Binding-site contacts:
Ligand atom BR1 contacts residue GLY38 of chain 1.A at 3.7 Å.
Ligand atom N11 contacts residue ASP73 of chain 1.A at 2.9 Å (salt-bridge).
Ligand atom C09 contacts residue THR75 of chain 1.A at 3.6 Å.
Ligand atom BR1 contacts residue LEU39 of chain 1.A at 3.7 Å.
Ligand atom C07 contacts residue THR75 of chain 1.A at 3.2 Å.
Ligand atom C14 contacts residue TYR93 of chain 1.A at 3.7 Å (hydrophobic).
Ligand atom C08 contacts residue ASP73 of chain 1.A at 3.4 Å.
Ligand atom C09 contacts residue TYR56 of chain 1.A at 3.8 Å (hydrophobic).
Ligand atom C09 contacts residue SER129 of chain 1.A at 3.5 Å.
Ligand atom N11 contacts residue THR75 of chain 1.A at 3.4 Å (h-bond).
Ligand atom O17 contacts residue TRP60 of chain 1.A at 3.0 Å (h-bond).
Ligand atom C09 contacts residue ASP73 of chain 1.A at 3.6 Å.
Ligand atom S15 contacts residue TRP60 of chain 1.A at 4.0 Å.
Ligand atom O17 contacts residue TYR56 of chain 1.A at 3.6 Å.
Ligand atom C13 contacts residue TRP88 of chain 1.A at 3.7 Å (hydrophobic).
Ligand atom O10 contacts residue TYR56 of chain 1.A at 2.7 Å (h-bond).
Ligand atom C12 contacts residue TRP88 of chain 1.A at 3.9 Å (hydrophobic).
Ligand atom C20 contacts residue GLY126 of chain 1.A at 3.6 Å.
Ligand atom C06 contacts residue ALA127 of chain 1.A at 3.4 Å (hydrophobic).
Ligand atom S15 contacts residue ALA105 of chain 1.A at 3.8 Å.
Ligand atom C13 contacts residue ASP73 of chain 1.A at 3.9 Å.
Ligand atom C07 contacts residue THR115 of chain 1.A at 3.8 Å.
Ligand atom C08 contacts residue THR75 of chain 1.A at 3.3 Å.
Ligand atom C12 contacts residue ASP73 of chain 1.A at 3.8 Å.
Ligand atom C14 contacts residue TRP88 of chain 1.A at 3.9 Å (hydrophobic).
Ligand atom C04 contacts residue ALA127 of chain 1.A at 3.6 Å (hydrophobic).
Ligand atom C07 contacts residue ALA127 of chain 1.A at 3.9 Å (hydrophobic).
Ligand atom BR1 contacts residue LEU40 of chain 1.A at 4.0 Å.
Ligand atom O10 contacts residue SER129 of chain 1.A at 2.7 Å (h-bond).
Ligand atom C08 contacts residue SER129 of chain 1.A at 4.0 Å.
Ligand atom S15 contacts residue PHE101 of chain 1.A at 3.9 Å.
Ligand atom O17 contacts residue TYR64 of chain 1.A at 3.9 Å.
Ligand atom C07 contacts residue SER129 of chain 1.A at 3.4 Å.
Ligand atom O05 contacts residue ALA127 of chain 1.A at 3.4 Å.
Ligand atom C12 contacts residue TYR56 of chain 1.A at 3.8 Å (hydrophobic).
Ligand atom C16 contacts residue TRP60 of chain 1.A at 3.8 Å (hydrophobic).
Ligand atom BR1 contacts residue ILE52 of chain 1.A at 4.0 Å.
Ligand atom C18 contacts residue ALA127 of chain 1.A at 3.9 Å (hydrophobic).
Ligand atom C19 contacts residue GLY126 of chain 1.A at 3.9 Å.
Ligand atom C06 contacts residue THR75 of chain 1.A at 3.8 Å.

This small molecule binds to this protein.
Small molecule (SMILES): O=C(CCCOc1cccc(Br)c1)N[C@H]1CCSC1=O

Sequence of chain 1.A:
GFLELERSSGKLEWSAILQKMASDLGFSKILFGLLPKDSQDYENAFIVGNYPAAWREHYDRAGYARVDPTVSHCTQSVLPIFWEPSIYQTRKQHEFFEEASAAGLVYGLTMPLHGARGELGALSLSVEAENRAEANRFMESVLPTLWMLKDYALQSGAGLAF